Sequence of chain 1.F:
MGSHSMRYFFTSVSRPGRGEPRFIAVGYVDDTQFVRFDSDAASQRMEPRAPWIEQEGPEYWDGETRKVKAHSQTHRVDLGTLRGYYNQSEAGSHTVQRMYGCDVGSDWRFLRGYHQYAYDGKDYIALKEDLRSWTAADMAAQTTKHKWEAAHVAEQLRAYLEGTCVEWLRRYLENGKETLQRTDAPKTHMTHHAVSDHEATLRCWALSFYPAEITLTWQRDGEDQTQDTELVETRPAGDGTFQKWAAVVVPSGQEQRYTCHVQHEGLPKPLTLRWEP

Binding-site contacts:
Ligand atom CB contacts residue ASP78 of chain 1.F at 3.3 Å.
Ligand atom C contacts residue GOL1 of chain 1.X at 3.4 Å.
Ligand atom CD contacts residue GOL1 of chain 1.X at 3.3 Å.
Ligand atom N contacts residue TYR8 of chain 1.F at 2.8 Å (h-bond).
Ligand atom OXT contacts residue TYR85 of chain 1.F at 2.7 Å (h-bond).
Ligand atom N contacts residue TYR100 of chain 1.F at 3.1 Å (h-bond).
Ligand atom CG contacts residue ASP93 of chain 1.I at 3.3 Å.
Ligand atom CE1 contacts residue LYS67 of chain 1.F at 3.2 Å.
Ligand atom OD2 contacts residue TYR31 of chain 1.J at 2.6 Å (h-bond).
Ligand atom NE2 contacts residue MET46 of chain 1.F at 3.3 Å.
Ligand atom O contacts residue TRP97 of chain 1.J at 2.9 Å (h-bond).
Ligand atom CD2 contacts residue TRP168 of chain 1.F at 3.3 Å (hydrophobic).
Ligand atom CD contacts residue ASP93 of chain 1.I at 3.3 Å.
Ligand atom O contacts residue LYS67 of chain 1.F at 2.8 Å (salt-bridge).
Ligand atom O contacts residue LYS147 of chain 1.F at 2.9 Å (salt-bridge).
Ligand atom O contacts residue GOL1 of chain 1.X at 3.1 Å.
Ligand atom CA contacts residue GOL1 of chain 1.CA at 3.2 Å.
Ligand atom OD1 contacts residue TYR96 of chain 1.I at 2.5 Å (h-bond).
Ligand atom OXT contacts residue THR144 of chain 1.F at 2.6 Å (h-bond).
Ligand atom OD1 contacts residue TRP97 of chain 1.J at 2.8 Å (h-bond).
Ligand atom CD2 contacts residue GLU64 of chain 1.F at 3.3 Å.
Ligand atom N contacts residue TYR172 of chain 1.F at 2.7 Å (h-bond).
Ligand atom O contacts residue GOL1 of chain 1.CA at 2.8 Å (h-bond).
Ligand atom O contacts residue TRP148 of chain 1.F at 3.0 Å (h-bond).
Ligand atom CB contacts residue TRP168 of chain 1.F at 3.3 Å (hydrophobic).
Ligand atom N contacts residue ASP78 of chain 1.F at 2.7 Å (salt-bridge).
Ligand atom CA contacts residue ASP93 of chain 1.I at 3.2 Å.
Ligand atom O contacts residue TYR160 of chain 1.F at 2.6 Å (h-bond).
Ligand atom N contacts residue GOL1 of chain 1.CA at 2.6 Å (h-bond).
Ligand atom C contacts residue ASP93 of chain 1.I at 2.9 Å.
Ligand atom CG1 contacts residue GOL1 of chain 1.CA at 3.1 Å.
Ligand atom CB contacts residue TYR100 of chain 1.F at 3.3 Å (hydrophobic).
Ligand atom NE2 contacts residue GLU64 of chain 1.F at 3.0 Å (salt-bridge).
Ligand atom O contacts residue GOL1 of chain 1.X at 2.8 Å (h-bond).
Ligand atom CA contacts residue ASP93 of chain 1.I at 3.2 Å.
Ligand atom N contacts residue GLU64 of chain 1.F at 3.1 Å (salt-bridge).
Ligand atom OH contacts residue SER94 of chain 1.I at 3.0 Å (h-bond).
Ligand atom OH contacts residue ASP93 of chain 1.I at 2.6 Å (salt-bridge).
Ligand atom N contacts residue TYR160 of chain 1.F at 3.4 Å.
Ligand atom N contacts residue ASP93 of chain 1.I at 2.9 Å (salt-bridge).

Sequence of chain 1.J:
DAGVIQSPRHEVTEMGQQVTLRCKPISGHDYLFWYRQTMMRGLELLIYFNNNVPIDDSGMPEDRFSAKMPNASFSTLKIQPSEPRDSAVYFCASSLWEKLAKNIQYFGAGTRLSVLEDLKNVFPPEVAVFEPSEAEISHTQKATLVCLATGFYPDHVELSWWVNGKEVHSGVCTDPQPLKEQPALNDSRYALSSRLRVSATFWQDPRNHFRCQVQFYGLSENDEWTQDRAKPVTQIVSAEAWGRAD

Sequence of chain 1.I:
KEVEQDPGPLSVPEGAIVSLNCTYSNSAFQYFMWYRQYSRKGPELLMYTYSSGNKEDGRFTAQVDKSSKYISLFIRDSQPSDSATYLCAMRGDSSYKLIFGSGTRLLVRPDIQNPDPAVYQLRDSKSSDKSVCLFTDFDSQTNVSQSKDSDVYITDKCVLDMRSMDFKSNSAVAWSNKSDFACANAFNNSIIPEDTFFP

This small molecule binds to this protein.
Small molecule (SMILES): CC[C@H](C)[C@H](NC(=O)[C@@H]1CCCN1C(=O)[C@H](Cc1ccccc1)NC(=O)[C@H](CC(=O)O)NC(=O)[C@@H]1CCCN1C(=O)CNC(=O)[C@H](Cc1ccccc1)NC(=O)[C@H](CCC(N)=O)NC(=O)[C@@H](N)Cc1ccc(O)cc1)C(=O)N[C@@H](C)C(=O)O